Binding-site contacts:
Ligand atom F2 contacts residue MET146 of chain 59.A at 3.7 Å.
Ligand atom F3 contacts residue ILE182 of chain 59.A at 3.2 Å.
Ligand atom O1A contacts residue ILE182 of chain 59.A at 3.9 Å.
Ligand atom F3 contacts residue ALA169 of chain 59.A at 3.7 Å.
Ligand atom C6B contacts residue ILE95 of chain 59.A at 3.6 Å (hydrophobic).
Ligand atom F1 contacts residue ALA145 of chain 59.A at 3.0 Å.
Ligand atom CM6 contacts residue ILE184 of chain 59.A at 3.5 Å (hydrophobic).
Ligand atom CM4 contacts residue ALA145 of chain 59.A at 3.5 Å (hydrophobic).
Ligand atom N1A contacts residue LEU220 of chain 59.A at 3.0 Å.
Ligand atom F3 contacts residue ALA24 of chain 59.B at 3.9 Å.
Ligand atom C2A contacts residue ILE182 of chain 59.A at 3.6 Å (hydrophobic).
Ligand atom C4 contacts residue PHE115 of chain 59.A at 3.3 Å (hydrophobic).
Ligand atom O1A contacts residue ALA145 of chain 59.A at 3.8 Å.
Ligand atom F1 contacts residue SER170 of chain 59.A at 3.7 Å.
Ligand atom C5B contacts residue ILE184 of chain 59.A at 3.4 Å (hydrophobic).
Ligand atom F2 contacts residue SER170 of chain 59.A at 3.5 Å.
Ligand atom F3 contacts residue LEU14 of chain 60.B at 3.9 Å.
Ligand atom CM2 contacts residue ILE119 of chain 59.A at 3.5 Å (hydrophobic).
Ligand atom CM3 contacts residue THR97 of chain 59.A at 3.9 Å.
Ligand atom N3A contacts residue PHE147 of chain 59.A at 3.6 Å.
Ligand atom O1 contacts residue ILE217 of chain 59.A at 3.2 Å.
Ligand atom CM2 contacts residue TRP93 of chain 59.A at 3.9 Å (hydrophobic).
Ligand atom C2B contacts residue ILE119 of chain 59.A at 3.5 Å (hydrophobic).
Ligand atom CM6 contacts residue MET187 of chain 59.A at 3.8 Å (hydrophobic).
Ligand atom CM6 contacts residue ILE217 of chain 59.A at 3.4 Å (hydrophobic).
Ligand atom C1B contacts residue ILE95 of chain 59.A at 3.5 Å (hydrophobic).
Ligand atom O1B contacts residue ILE95 of chain 59.A at 3.0 Å.
Ligand atom N3A contacts residue ILE182 of chain 59.A at 3.0 Å.
Ligand atom O1A contacts residue LEU220 of chain 59.A at 3.4 Å.
Ligand atom C2A contacts residue LEU220 of chain 59.A at 3.8 Å (hydrophobic).
Ligand atom C3B contacts residue ILE119 of chain 59.A at 3.5 Å (hydrophobic).
Ligand atom CM4 contacts residue ILE182 of chain 59.A at 3.6 Å (hydrophobic).
Ligand atom F2 contacts residue ALA169 of chain 59.A at 2.2 Å.
Ligand atom C3A contacts residue ILE182 of chain 59.A at 3.2 Å (hydrophobic).
Ligand atom N3A contacts residue ILE184 of chain 59.A at 3.9 Å.
Ligand atom C6B contacts residue ILE184 of chain 59.A at 3.7 Å (hydrophobic).
Ligand atom F2 contacts residue ALA145 of chain 59.A at 3.0 Å.
Ligand atom F2 contacts residue PHE147 of chain 59.A at 3.2 Å.
Ligand atom CM4 contacts residue ALA169 of chain 59.A at 3.5 Å (hydrophobic).
Ligand atom F1 contacts residue VAL171 of chain 59.A at 3.0 Å.

Sequence of chain 59.A:
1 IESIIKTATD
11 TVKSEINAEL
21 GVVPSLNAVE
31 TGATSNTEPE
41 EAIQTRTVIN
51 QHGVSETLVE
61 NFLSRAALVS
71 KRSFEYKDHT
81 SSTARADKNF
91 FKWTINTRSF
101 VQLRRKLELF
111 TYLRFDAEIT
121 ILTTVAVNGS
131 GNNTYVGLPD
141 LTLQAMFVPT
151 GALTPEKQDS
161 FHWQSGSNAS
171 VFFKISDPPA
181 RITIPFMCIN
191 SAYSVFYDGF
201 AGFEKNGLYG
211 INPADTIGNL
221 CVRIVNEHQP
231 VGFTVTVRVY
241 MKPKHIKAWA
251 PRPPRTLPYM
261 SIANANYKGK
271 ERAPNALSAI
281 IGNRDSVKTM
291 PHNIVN

Sequence of chain 59.B:
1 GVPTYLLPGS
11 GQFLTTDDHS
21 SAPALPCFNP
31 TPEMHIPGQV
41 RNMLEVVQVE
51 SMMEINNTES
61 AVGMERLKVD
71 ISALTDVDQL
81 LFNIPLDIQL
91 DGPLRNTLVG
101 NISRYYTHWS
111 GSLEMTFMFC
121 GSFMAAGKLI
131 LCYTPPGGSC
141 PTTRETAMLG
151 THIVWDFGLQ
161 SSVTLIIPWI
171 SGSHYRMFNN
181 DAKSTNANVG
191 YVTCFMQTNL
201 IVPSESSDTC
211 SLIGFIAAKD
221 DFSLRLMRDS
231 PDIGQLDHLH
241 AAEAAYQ

The protein below binds the small molecule below.
Small molecule (SMILES): Cc1cc(CCCOc2c(C)cc(-c3noc(C(F)(F)F)n3)cc2C)on1

Sequence of chain 60.B:
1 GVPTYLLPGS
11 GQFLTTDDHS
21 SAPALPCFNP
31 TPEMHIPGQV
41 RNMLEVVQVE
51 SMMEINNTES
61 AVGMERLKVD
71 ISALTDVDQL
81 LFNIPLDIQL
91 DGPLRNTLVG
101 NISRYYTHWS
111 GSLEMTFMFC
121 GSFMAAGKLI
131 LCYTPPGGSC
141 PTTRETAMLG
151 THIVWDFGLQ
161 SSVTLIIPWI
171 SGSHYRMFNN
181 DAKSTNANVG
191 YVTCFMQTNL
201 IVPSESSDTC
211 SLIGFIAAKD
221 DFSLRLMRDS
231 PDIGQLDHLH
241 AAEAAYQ